A protein and the small-molecule ligand that binds it are described below.
Small molecule (SMILES): COc1ccc(Nc2nc(NCCc3ccccc3F)nc(Nc3ccc4ncccc4c3)n2)cc1OC

Binding-site contacts:
Ligand atom C13 contacts residue ALA37 of chain 1.A at 3.4 Å (hydrophobic).
Ligand atom C19 contacts residue LEU140 of chain 1.A at 3.8 Å (hydrophobic).
Ligand atom N32 contacts residue GLY17 of chain 1.A at 3.9 Å.
Ligand atom O36 contacts residue VAL24 of chain 1.A at 3.8 Å.
Ligand atom O36 contacts residue LYS39 of chain 1.A at 2.7 Å (salt-bridge).
Ligand atom C13 contacts residue LEU140 of chain 1.A at 3.6 Å (hydrophobic).
Ligand atom C18 contacts residue LEU140 of chain 1.A at 3.7 Å (hydrophobic).
Ligand atom C11 contacts residue ALA90 of chain 1.A at 2.9 Å (hydrophobic).
Ligand atom N29 contacts residue LEU140 of chain 1.A at 3.8 Å.
Ligand atom C9 contacts residue ALA90 of chain 1.A at 3.5 Å (hydrophobic).
Ligand atom C2 contacts residue GLY19 of chain 1.A at 3.6 Å.
Ligand atom C5 contacts residue LEU140 of chain 1.A at 3.7 Å (hydrophobic).
Ligand atom C22 contacts residue LEU140 of chain 1.A at 3.8 Å (hydrophobic).
Ligand atom N29 contacts residue GLU88 of chain 1.A at 3.9 Å.
Ligand atom C14 contacts residue LEU140 of chain 1.A at 3.7 Å (hydrophobic).
Ligand atom C2 contacts residue VAL24 of chain 1.A at 3.5 Å (hydrophobic).
Ligand atom O36 contacts residue ASP151 of chain 1.A at 3.8 Å.
Ligand atom N29 contacts residue ALA90 of chain 1.A at 3.1 Å (h-bond).
Ligand atom C1 contacts residue LYS39 of chain 1.A at 3.8 Å.
Ligand atom N34 contacts residue LEU16 of chain 1.A at 3.5 Å (h-bond).
Ligand atom N32 contacts residue THR94 of chain 1.A at 3.8 Å.
Ligand atom C2 contacts residue LYS18 of chain 1.A at 3.7 Å.
Ligand atom N30 contacts residue LEU16 of chain 1.A at 3.2 Å (h-bond).
Ligand atom C25 contacts residue VAL24 of chain 1.A at 3.2 Å (hydrophobic).
Ligand atom C8 contacts residue LEU140 of chain 1.A at 3.8 Å (hydrophobic).
Ligand atom F38 contacts residue TYR96 of chain 1.A at 3.5 Å.
Ligand atom O37 contacts residue VAL24 of chain 1.A at 3.0 Å.
Ligand atom C5 contacts residue ALA37 of chain 1.A at 3.7 Å (hydrophobic).
Ligand atom N32 contacts residue LEU16 of chain 1.A at 3.6 Å.
Ligand atom C27 contacts residue LEU16 of chain 1.A at 3.2 Å (hydrophobic).
Ligand atom C23 contacts residue LYS39 of chain 1.A at 3.6 Å.
Ligand atom C13 contacts residue GLU88 of chain 1.A at 3.3 Å.
Ligand atom C26 contacts residue LEU16 of chain 1.A at 3.7 Å (hydrophobic).
Ligand atom O37 contacts residue LYS39 of chain 1.A at 2.9 Å (salt-bridge).
Ligand atom C15 contacts residue VAL24 of chain 1.A at 3.8 Å (hydrophobic).
Ligand atom C23 contacts residue VAL24 of chain 1.A at 3.6 Å (hydrophobic).
Ligand atom C28 contacts residue GLY17 of chain 1.A at 3.7 Å.
Ligand atom N35 contacts residue GLY17 of chain 1.A at 3.9 Å.
Ligand atom C25 contacts residue LYS39 of chain 1.A at 3.7 Å.
Ligand atom C9 contacts residue GLY93 of chain 1.A at 3.7 Å.

Sequence of chain 1.A:
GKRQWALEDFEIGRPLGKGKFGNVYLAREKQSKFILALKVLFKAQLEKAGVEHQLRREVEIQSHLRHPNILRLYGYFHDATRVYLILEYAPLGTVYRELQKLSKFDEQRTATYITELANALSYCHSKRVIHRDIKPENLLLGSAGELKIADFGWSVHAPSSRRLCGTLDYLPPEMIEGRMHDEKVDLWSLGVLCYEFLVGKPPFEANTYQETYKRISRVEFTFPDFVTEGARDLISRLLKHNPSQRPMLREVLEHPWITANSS